This protein binds this small molecule.
Small molecule (SMILES): CC(=O)N[C@@H]1[C@@H](O)[C@H](O)[C@@H](CO)O[C@H]1O

Binding-site contacts:
Ligand atom O6 contacts residue THR616 of chain 1.B at 4.2 Å.
Ligand atom C7 contacts residue ASN614 of chain 1.B at 3.6 Å.
Ligand atom C3 contacts residue GLN642 of chain 1.B at 3.9 Å.
Ligand atom O5 contacts residue THR616 of chain 1.B at 3.8 Å.
Ligand atom C1 contacts residue THR616 of chain 1.B at 4.0 Å.
Ligand atom C2 contacts residue GLN642 of chain 1.B at 3.7 Å.
Ligand atom O5 contacts residue ASN614 of chain 1.B at 2.4 Å (h-bond).
Ligand atom C8 contacts residue GLN642 of chain 1.B at 3.7 Å.
Ligand atom C5 contacts residue ASN614 of chain 1.B at 3.7 Å.
Ligand atom C8 contacts residue ASN614 of chain 1.B at 4.0 Å.
Ligand atom C4 contacts residue ASN614 of chain 1.B at 4.2 Å.
Ligand atom N2 contacts residue ASN614 of chain 1.B at 2.9 Å (h-bond).
Ligand atom O7 contacts residue ASN614 of chain 1.B at 3.9 Å.
Ligand atom C1 contacts residue GLN642 of chain 1.B at 4.0 Å.
Ligand atom C3 contacts residue ASN614 of chain 1.B at 3.8 Å.
Ligand atom C2 contacts residue ASN614 of chain 1.B at 2.5 Å.
Ligand atom N2 contacts residue GLN642 of chain 1.B at 2.9 Å (h-bond).
Ligand atom O3 contacts residue GLN642 of chain 1.B at 4.5 Å.
Ligand atom C7 contacts residue GLN642 of chain 1.B at 3.8 Å.
Ligand atom C1 contacts residue ASN614 of chain 1.B at 1.4 Å.

Sequence of chain 1.B:
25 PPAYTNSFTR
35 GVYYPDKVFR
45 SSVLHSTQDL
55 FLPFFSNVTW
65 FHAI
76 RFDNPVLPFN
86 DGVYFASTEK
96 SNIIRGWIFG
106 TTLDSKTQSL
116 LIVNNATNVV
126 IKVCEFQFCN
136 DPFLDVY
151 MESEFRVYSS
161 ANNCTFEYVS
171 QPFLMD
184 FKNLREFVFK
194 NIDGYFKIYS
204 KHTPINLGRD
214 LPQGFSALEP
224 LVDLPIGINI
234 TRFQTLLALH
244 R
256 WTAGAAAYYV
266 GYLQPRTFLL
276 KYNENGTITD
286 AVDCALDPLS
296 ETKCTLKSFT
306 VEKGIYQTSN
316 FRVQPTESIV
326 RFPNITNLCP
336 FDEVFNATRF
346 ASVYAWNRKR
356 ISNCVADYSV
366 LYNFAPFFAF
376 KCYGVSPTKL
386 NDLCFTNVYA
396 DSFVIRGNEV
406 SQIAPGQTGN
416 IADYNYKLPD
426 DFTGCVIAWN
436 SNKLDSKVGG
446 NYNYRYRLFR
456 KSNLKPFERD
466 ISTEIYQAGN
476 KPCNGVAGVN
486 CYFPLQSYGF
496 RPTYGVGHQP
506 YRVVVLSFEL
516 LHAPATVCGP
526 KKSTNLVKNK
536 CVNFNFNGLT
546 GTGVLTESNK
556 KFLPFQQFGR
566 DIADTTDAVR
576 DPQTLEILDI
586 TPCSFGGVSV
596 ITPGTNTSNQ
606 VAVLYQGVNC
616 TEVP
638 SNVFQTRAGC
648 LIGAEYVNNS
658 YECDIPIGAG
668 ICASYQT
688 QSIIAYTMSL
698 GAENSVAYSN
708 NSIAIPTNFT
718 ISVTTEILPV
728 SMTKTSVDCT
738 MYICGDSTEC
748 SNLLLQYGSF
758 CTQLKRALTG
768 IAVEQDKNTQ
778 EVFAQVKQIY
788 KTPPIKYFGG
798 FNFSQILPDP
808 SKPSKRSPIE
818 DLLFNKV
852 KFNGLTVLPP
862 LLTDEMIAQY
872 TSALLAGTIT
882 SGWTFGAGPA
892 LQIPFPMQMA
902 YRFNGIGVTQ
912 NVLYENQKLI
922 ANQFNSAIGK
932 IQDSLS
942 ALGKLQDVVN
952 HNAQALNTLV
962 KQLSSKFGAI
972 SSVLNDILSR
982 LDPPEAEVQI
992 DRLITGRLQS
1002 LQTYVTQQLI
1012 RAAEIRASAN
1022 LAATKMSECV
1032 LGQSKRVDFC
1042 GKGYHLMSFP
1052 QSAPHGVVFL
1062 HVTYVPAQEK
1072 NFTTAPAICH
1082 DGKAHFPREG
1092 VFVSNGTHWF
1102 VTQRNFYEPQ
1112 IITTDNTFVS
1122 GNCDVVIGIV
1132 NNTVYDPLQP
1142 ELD